Binding-site contacts:
Ligand atom O2P contacts residue PRO419 of chain 10.A at 4.2 Å.
Ligand atom N6 contacts residue PRO419 of chain 10.A at 3.4 Å (h-bond).
Ligand atom N1 contacts residue GLY427 of chain 10.A at 2.7 Å (h-bond).
Ligand atom N1 contacts residue PRO419 of chain 10.A at 3.5 Å (h-bond).
Ligand atom N9 contacts residue HIS418 of chain 10.A at 4.3 Å.
Ligand atom C6 contacts residue GLY427 of chain 10.A at 3.7 Å.
Ligand atom C8 contacts residue HIS418 of chain 10.A at 3.7 Å.
Ligand atom N6 contacts residue PHE426 of chain 10.A at 3.8 Å.
Ligand atom N9 contacts residue PRO203 of chain 10.A at 4.2 Å.
Ligand atom C4 contacts residue PRO419 of chain 10.A at 4.2 Å (hydrophobic).
Ligand atom N3 contacts residue PRO203 of chain 10.A at 4.4 Å.
Ligand atom C2' contacts residue PRO203 of chain 10.A at 4.0 Å (hydrophobic).
Ligand atom C6 contacts residue SER420 of chain 10.A at 4.3 Å.
Ligand atom N7 contacts residue HIS418 of chain 10.A at 4.4 Å.
Ligand atom N1 contacts residue VAL202 of chain 10.A at 3.7 Å.
Ligand atom N6 contacts residue GLY427 of chain 10.A at 2.8 Å (h-bond).
Ligand atom O4' contacts residue HIS418 of chain 10.A at 4.1 Å.
Ligand atom N3 contacts residue PRO419 of chain 10.A at 4.3 Å.
Ligand atom N7 contacts residue PRO419 of chain 10.A at 4.3 Å.
Ligand atom C6 contacts residue VAL202 of chain 10.A at 3.9 Å (hydrophobic).
Ligand atom P contacts residue HIS416 of chain 10.A at 4.0 Å.
Ligand atom C4 contacts residue PRO203 of chain 10.A at 4.2 Å (hydrophobic).
Ligand atom O2P contacts residue HIS416 of chain 10.A at 2.8 Å (h-bond).
Ligand atom C5 contacts residue PRO203 of chain 10.A at 4.3 Å (hydrophobic).
Ligand atom C2 contacts residue GLY427 of chain 10.A at 3.4 Å.
Ligand atom C5 contacts residue PRO419 of chain 10.A at 3.7 Å (hydrophobic).
Ligand atom O1P contacts residue HIS416 of chain 10.A at 4.2 Å.
Ligand atom C5 contacts residue SER420 of chain 10.A at 4.3 Å.
Ligand atom C6 contacts residue PRO419 of chain 10.A at 3.2 Å (hydrophobic).
Ligand atom C2 contacts residue VAL202 of chain 10.A at 4.3 Å (hydrophobic).
Ligand atom O4' contacts residue PRO419 of chain 10.A at 4.3 Å.
Ligand atom N6 contacts residue GLY425 of chain 10.A at 4.1 Å.
Ligand atom N6 contacts residue SER420 of chain 10.A at 4.0 Å.
Ligand atom N7 contacts residue SER420 of chain 10.A at 3.9 Å.
Ligand atom C1' contacts residue HIS418 of chain 10.A at 4.1 Å.
Ligand atom C6 contacts residue PRO203 of chain 10.A at 4.4 Å (hydrophobic).
Ligand atom C8 contacts residue PRO203 of chain 10.A at 4.4 Å (hydrophobic).
Ligand atom O5' contacts residue PRO419 of chain 10.A at 3.9 Å.
Ligand atom N6 contacts residue VAL202 of chain 10.A at 4.0 Å.
Ligand atom C2 contacts residue PRO419 of chain 10.A at 4.0 Å (hydrophobic).

Sequence of chain 10.A:
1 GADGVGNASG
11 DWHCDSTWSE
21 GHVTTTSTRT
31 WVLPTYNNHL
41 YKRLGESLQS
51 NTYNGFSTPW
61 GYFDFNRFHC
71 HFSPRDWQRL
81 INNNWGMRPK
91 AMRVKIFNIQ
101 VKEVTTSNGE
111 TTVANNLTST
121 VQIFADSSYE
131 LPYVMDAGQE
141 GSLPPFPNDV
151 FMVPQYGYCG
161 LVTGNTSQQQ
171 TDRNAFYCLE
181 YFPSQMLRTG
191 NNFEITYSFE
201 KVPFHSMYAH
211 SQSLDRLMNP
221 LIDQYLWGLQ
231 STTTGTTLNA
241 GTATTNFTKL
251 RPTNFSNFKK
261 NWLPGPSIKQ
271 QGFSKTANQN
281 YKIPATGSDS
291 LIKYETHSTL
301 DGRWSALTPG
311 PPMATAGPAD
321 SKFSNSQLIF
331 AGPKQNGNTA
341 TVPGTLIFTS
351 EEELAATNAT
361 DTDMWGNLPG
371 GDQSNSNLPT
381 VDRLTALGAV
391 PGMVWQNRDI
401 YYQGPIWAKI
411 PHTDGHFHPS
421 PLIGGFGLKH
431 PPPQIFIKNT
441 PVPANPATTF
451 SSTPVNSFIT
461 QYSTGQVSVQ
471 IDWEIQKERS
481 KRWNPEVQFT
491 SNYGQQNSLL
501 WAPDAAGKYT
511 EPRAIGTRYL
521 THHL

A protein and the small-molecule ligand that binds it are described below.
Small molecule (SMILES): Nc1ncnc2c1ncn2[C@H]1C[C@H](O)[C@@H](COP(=O)(O)O)O1